Sequence of chain 1.F:
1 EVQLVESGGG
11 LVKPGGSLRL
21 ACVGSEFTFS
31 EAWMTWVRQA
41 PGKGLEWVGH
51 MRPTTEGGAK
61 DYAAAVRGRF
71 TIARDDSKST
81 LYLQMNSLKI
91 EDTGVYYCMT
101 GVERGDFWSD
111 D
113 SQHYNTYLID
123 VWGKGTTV

This small molecule binds to this protein.
Small molecule (SMILES): CC(=O)N[C@H]1[C@H](O[C@H]2[C@H](O)[C@@H](NC(C)=O)CO[C@@H]2CO)O[C@H](CO)[C@@H](O[C@@H]2O[C@H](CO)[C@@H](O)[C@H](O[C@H]3O[C@H](CO)[C@@H](O)[C@H](O)[C@@H]3O)[C@@H]2O)[C@@H]1O

Binding-site contacts:
Ligand atom C1 contacts residue THR55 of chain 1.F at 4.2 Å.
Ligand atom O7 contacts residue VAL135 of chain 1.A at 3.8 Å.
Ligand atom C8 contacts residue TYR166 of chain 1.A at 4.1 Å (hydrophobic).
Ligand atom O3 contacts residue THR55 of chain 1.F at 3.7 Å.
Ligand atom C8 contacts residue THR55 of chain 1.F at 4.0 Å.
Ligand atom N2 contacts residue THR136 of chain 1.A at 4.0 Å.
Ligand atom N2 contacts residue ASN149 of chain 1.A at 3.0 Å (h-bond).
Ligand atom O4 contacts residue MET51 of chain 1.F at 3.7 Å.
Ligand atom C7 contacts residue THR136 of chain 1.A at 3.2 Å.
Ligand atom C6 contacts residue GLY57 of chain 1.F at 3.7 Å.
Ligand atom C8 contacts residue THR136 of chain 1.A at 3.7 Å.
Ligand atom O3 contacts residue THR54 of chain 1.F at 3.4 Å (h-bond).
Ligand atom C7 contacts residue THR55 of chain 1.F at 4.0 Å.
Ligand atom C1 contacts residue TYR166 of chain 1.A at 4.0 Å (hydrophobic).
Ligand atom C1 contacts residue ASN149 of chain 1.A at 1.5 Å.
Ligand atom O7 contacts residue ASN149 of chain 1.A at 3.0 Å (h-bond).
Ligand atom C8 contacts residue VAL135 of chain 1.A at 3.7 Å (hydrophobic).
Ligand atom O4 contacts residue GLY57 of chain 1.F at 3.8 Å.
Ligand atom C4 contacts residue GLY58 of chain 1.F at 4.0 Å.
Ligand atom N2 contacts residue THR55 of chain 1.F at 3.0 Å (h-bond).
Ligand atom O5 contacts residue ASN149 of chain 1.A at 2.4 Å (h-bond).
Ligand atom C2 contacts residue THR55 of chain 1.F at 3.8 Å.
Ligand atom C3 contacts residue THR54 of chain 1.F at 3.6 Å.
Ligand atom C2 contacts residue ASN149 of chain 1.A at 2.5 Å.
Ligand atom C5 contacts residue GLY58 of chain 1.F at 3.9 Å.
Ligand atom C7 contacts residue ASN149 of chain 1.A at 3.2 Å.
Ligand atom C2 contacts residue GLY57 of chain 1.F at 4.1 Å.
Ligand atom O7 contacts residue THR136 of chain 1.A at 2.9 Å (h-bond).
Ligand atom O2 contacts residue GLY57 of chain 1.F at 4.0 Å.
Ligand atom O6 contacts residue GLY57 of chain 1.F at 3.0 Å (h-bond).
Ligand atom O2 contacts residue THR54 of chain 1.F at 3.3 Å (h-bond).
Ligand atom C8 contacts residue ASP313 of chain 1.A at 3.6 Å.
Ligand atom O7 contacts residue TYR166 of chain 1.A at 3.5 Å (h-bond).
Ligand atom C5 contacts residue GLY57 of chain 1.F at 3.9 Å.
Ligand atom C6 contacts residue GLY58 of chain 1.F at 3.6 Å.
Ligand atom O4 contacts residue THR54 of chain 1.F at 3.4 Å (h-bond).
Ligand atom C3 contacts residue THR55 of chain 1.F at 3.7 Å.
Ligand atom C5 contacts residue ASN149 of chain 1.A at 3.8 Å.
Ligand atom C3 contacts residue ASN149 of chain 1.A at 3.9 Å.
Ligand atom O4 contacts residue GLY58 of chain 1.F at 3.0 Å (h-bond).

Sequence of chain 1.A:
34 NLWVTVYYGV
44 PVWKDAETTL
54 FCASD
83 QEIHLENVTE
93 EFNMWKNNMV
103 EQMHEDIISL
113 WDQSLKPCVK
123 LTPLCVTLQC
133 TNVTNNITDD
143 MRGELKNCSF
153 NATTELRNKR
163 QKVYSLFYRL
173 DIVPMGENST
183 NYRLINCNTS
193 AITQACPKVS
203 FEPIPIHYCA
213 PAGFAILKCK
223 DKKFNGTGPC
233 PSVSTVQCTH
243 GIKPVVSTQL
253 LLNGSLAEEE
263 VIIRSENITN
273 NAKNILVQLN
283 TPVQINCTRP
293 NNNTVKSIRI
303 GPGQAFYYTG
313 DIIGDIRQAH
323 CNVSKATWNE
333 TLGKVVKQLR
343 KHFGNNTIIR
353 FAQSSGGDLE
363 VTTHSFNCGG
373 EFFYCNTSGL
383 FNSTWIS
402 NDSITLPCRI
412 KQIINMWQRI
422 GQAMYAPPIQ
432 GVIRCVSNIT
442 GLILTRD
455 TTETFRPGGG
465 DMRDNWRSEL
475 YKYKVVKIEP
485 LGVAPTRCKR